A protein and the small-molecule ligand that binds it are described below.
Small molecule (SMILES): CC(=O)N[C@H]1[C@H](O[C@H]2[C@H](O)[C@@H](NC(C)=O)CO[C@@H]2CO)O[C@H](CO)[C@@H](O)[C@@H]1O

Sequence of chain 1.A:
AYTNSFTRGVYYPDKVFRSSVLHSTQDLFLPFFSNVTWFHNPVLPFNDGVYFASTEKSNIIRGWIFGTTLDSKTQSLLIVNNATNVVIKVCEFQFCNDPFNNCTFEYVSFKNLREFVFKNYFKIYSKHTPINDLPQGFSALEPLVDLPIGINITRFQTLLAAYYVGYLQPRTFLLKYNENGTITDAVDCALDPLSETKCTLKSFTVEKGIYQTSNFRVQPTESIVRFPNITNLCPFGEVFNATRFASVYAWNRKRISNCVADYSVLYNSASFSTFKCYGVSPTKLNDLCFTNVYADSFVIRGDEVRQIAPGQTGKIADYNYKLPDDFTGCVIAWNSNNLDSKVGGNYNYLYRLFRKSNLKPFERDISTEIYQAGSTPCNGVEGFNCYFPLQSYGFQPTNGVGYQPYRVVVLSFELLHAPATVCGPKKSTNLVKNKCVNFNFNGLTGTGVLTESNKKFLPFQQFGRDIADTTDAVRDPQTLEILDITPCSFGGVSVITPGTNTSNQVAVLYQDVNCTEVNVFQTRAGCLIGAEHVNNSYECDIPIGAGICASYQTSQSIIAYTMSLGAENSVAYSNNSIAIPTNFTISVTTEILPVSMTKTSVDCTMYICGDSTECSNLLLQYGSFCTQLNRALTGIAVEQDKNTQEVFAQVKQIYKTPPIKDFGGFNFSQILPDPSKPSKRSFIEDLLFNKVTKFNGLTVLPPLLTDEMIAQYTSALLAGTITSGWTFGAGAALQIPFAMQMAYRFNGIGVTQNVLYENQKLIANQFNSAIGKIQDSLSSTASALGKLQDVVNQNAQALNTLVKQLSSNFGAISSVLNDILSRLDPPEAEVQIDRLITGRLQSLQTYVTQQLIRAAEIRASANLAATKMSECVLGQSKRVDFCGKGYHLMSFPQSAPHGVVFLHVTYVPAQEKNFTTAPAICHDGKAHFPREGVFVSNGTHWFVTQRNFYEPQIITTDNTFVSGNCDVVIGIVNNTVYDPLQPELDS

Binding-site contacts:
Ligand atom C3 contacts residue ASN282 of chain 1.A at 3.8 Å.
Ligand atom C5 contacts residue GLU281 of chain 1.A at 4.3 Å.
Ligand atom C8 contacts residue GLU281 of chain 1.A at 3.8 Å.
Ligand atom O5 contacts residue GLU281 of chain 1.A at 4.5 Å.
Ligand atom C4 contacts residue GLU281 of chain 1.A at 4.1 Å.
Ligand atom C7 contacts residue GLU281 of chain 1.A at 3.7 Å.
Ligand atom C7 contacts residue ASN282 of chain 1.A at 3.9 Å.
Ligand atom C3 contacts residue GLU281 of chain 1.A at 3.3 Å.
Ligand atom C1 contacts residue GLU281 of chain 1.A at 3.4 Å.
Ligand atom C8 contacts residue ASN280 of chain 1.A at 3.7 Å.
Ligand atom C7 contacts residue ASN280 of chain 1.A at 3.3 Å.
Ligand atom O4 contacts residue GLU281 of chain 1.A at 4.1 Å.
Ligand atom N2 contacts residue ASN280 of chain 1.A at 4.0 Å.
Ligand atom C4 contacts residue ASN282 of chain 1.A at 4.3 Å.
Ligand atom C5 contacts residue ASN282 of chain 1.A at 3.6 Å.
Ligand atom N2 contacts residue GLU281 of chain 1.A at 2.7 Å (salt-bridge).
Ligand atom O5 contacts residue ASN282 of chain 1.A at 2.4 Å (h-bond).
Ligand atom C2 contacts residue ASN282 of chain 1.A at 2.5 Å.
Ligand atom O3 contacts residue GLU281 of chain 1.A at 4.3 Å.
Ligand atom O7 contacts residue ASN282 of chain 1.A at 4.1 Å.
Ligand atom C2 contacts residue GLU281 of chain 1.A at 3.3 Å.
Ligand atom C1 contacts residue ASN282 of chain 1.A at 1.4 Å.
Ligand atom N2 contacts residue ASN282 of chain 1.A at 2.9 Å (h-bond).
Ligand atom O7 contacts residue ASN280 of chain 1.A at 3.0 Å (h-bond).